Binding-site contacts:
Ligand atom N6 contacts residue VAL611 of chain 1.F at 3.6 Å.
Ligand atom N1 contacts residue ILE764 of chain 1.F at 3.6 Å.
Ligand atom O1A contacts residue GLY612 of chain 1.F at 3.4 Å.
Ligand atom C6 contacts residue ILE573 of chain 1.F at 3.4 Å (hydrophobic).
Ligand atom O2A contacts residue THR614 of chain 1.F at 3.1 Å.
Ligand atom O1A contacts residue GLU615 of chain 1.F at 2.8 Å (salt-bridge).
Ligand atom N1 contacts residue ARG571 of chain 1.F at 3.5 Å (salt-bridge).
Ligand atom C2' contacts residue GLU615 of chain 1.F at 3.3 Å.
Ligand atom S1G contacts residue ARG746 of chain 1.A at 3.2 Å (salt-bridge).
Ligand atom N7 contacts residue GLY612 of chain 1.F at 3.6 Å.
Ligand atom O2G contacts residue THR614 of chain 1.F at 3.5 Å (h-bond).
Ligand atom O3' contacts residue ARG808 of chain 1.F at 3.3 Å.
Ligand atom S1G contacts residue THR609 of chain 1.F at 3.4 Å (h-bond).
Ligand atom C8 contacts residue ALA804 of chain 1.F at 3.6 Å (hydrophobic).
Ligand atom O3A contacts residue ARG805 of chain 1.F at 3.5 Å (salt-bridge).
Ligand atom S1G contacts residue ARG805 of chain 1.F at 3.2 Å (salt-bridge).
Ligand atom C2 contacts residue ILE764 of chain 1.F at 3.7 Å (hydrophobic).
Ligand atom O1A contacts residue LYS613 of chain 1.F at 3.5 Å (salt-bridge).
Ligand atom N1 contacts residue ILE573 of chain 1.F at 3.0 Å (h-bond).
Ligand atom C6 contacts residue ILE764 of chain 1.F at 3.7 Å (hydrophobic).
Ligand atom O1A contacts residue THR614 of chain 1.F at 2.9 Å (h-bond).
Ligand atom O3B contacts residue GLY610 of chain 1.F at 3.4 Å (h-bond).
Ligand atom N1 contacts residue VAL572 of chain 1.F at 3.5 Å.
Ligand atom PG contacts residue LYS613 of chain 1.F at 3.2 Å.
Ligand atom O3B contacts residue LYS613 of chain 1.F at 3.0 Å (salt-bridge).
Ligand atom N3 contacts residue GLU615 of chain 1.F at 3.7 Å.
Ligand atom O4' contacts residue ALA804 of chain 1.F at 3.2 Å.
Ligand atom O3G contacts residue LYS613 of chain 1.F at 2.4 Å (salt-bridge).
Ligand atom O2B contacts residue LYS613 of chain 1.F at 2.8 Å (salt-bridge).
Ligand atom O1B contacts residue LYS613 of chain 1.F at 3.4 Å (salt-bridge).
Ligand atom O2B contacts residue VAL611 of chain 1.F at 3.1 Å (h-bond).
Ligand atom PB contacts residue LYS613 of chain 1.F at 3.7 Å.
Ligand atom C2 contacts residue ARG571 of chain 1.F at 3.2 Å.
Ligand atom PA contacts residue THR614 of chain 1.F at 3.7 Å.
Ligand atom O2B contacts residue GLY612 of chain 1.F at 2.5 Å (h-bond).
Ligand atom O2A contacts residue ARG805 of chain 1.F at 3.7 Å.
Ligand atom O2' contacts residue GLU615 of chain 1.F at 2.9 Å (salt-bridge).
Ligand atom N6 contacts residue ILE573 of chain 1.F at 2.5 Å (h-bond).
Ligand atom N7 contacts residue VAL611 of chain 1.F at 2.9 Å (h-bond).
Ligand atom O1B contacts residue THR614 of chain 1.F at 2.9 Å (h-bond).

This small molecule binds to this protein.
Small molecule (SMILES): Nc1ncnc2c1ncn2[C@@H]1O[C@H](COP(=O)(O)OP(=O)(O)OP(O)(O)=S)[C@@H](O)[C@H]1O

Sequence of chain 1.F:
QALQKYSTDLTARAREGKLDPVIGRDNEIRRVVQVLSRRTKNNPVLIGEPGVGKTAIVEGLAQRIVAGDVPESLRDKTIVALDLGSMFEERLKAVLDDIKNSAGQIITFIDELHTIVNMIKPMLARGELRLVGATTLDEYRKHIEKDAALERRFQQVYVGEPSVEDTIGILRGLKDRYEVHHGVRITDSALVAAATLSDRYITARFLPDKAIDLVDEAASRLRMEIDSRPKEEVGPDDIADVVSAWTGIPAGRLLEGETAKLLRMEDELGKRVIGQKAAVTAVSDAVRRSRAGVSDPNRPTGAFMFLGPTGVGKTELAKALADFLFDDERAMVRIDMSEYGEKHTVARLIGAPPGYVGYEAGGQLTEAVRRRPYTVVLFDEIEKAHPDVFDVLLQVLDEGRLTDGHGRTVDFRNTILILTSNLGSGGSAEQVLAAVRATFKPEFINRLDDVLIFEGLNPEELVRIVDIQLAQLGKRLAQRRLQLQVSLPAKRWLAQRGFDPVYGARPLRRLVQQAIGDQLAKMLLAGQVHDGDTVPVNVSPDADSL

Sequence of chain 1.A:
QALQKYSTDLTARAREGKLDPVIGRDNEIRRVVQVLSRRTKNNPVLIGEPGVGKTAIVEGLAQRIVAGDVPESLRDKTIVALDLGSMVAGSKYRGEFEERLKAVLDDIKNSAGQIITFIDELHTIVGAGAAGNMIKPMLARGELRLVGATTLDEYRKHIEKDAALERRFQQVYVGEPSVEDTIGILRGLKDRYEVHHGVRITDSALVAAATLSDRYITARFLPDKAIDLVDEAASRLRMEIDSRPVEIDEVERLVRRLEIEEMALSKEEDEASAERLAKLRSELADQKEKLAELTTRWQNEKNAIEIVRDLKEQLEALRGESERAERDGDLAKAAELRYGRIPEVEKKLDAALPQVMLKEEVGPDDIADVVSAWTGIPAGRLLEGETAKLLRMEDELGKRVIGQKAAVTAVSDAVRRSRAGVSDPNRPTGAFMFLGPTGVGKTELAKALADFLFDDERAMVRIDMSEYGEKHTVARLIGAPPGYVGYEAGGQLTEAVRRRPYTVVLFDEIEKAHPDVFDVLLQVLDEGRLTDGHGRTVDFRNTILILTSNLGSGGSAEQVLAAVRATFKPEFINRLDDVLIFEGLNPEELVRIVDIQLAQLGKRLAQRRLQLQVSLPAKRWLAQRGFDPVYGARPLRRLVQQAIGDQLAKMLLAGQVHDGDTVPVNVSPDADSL